A small-molecule ligand and the protein it binds are described below.
Small molecule (SMILES): Nc1nc2[nH]c(CCCCCCC(=O)N[C@@H](CCC(=O)O)C(=O)O)cc2c(=O)[nH]1

Binding-site contacts:
Ligand atom C29 contacts residue ASN107 of chain 1.A at 3.7 Å.
Ligand atom N3 contacts residue VAL140 of chain 1.A at 3.5 Å.
Ligand atom O25 contacts residue MET90 of chain 1.A at 3.6 Å.
Ligand atom N1 contacts residue ILE92 of chain 1.A at 3.7 Å.
Ligand atom N3 contacts residue GLU142 of chain 1.A at 3.8 Å.
Ligand atom N5 contacts residue ARG91 of chain 1.A at 3.0 Å (salt-bridge).
Ligand atom C16 contacts residue PHE89 of chain 1.A at 3.2 Å (hydrophobic).
Ligand atom C12 contacts residue MET90 of chain 1.A at 3.1 Å (hydrophobic).
Ligand atom N3 contacts residue VAL144 of chain 1.A at 3.6 Å.
Ligand atom C22 contacts residue ARG91 of chain 1.A at 3.3 Å.
Ligand atom O10 contacts residue HIS138 of chain 1.A at 3.6 Å.
Ligand atom C21 contacts residue MET90 of chain 1.A at 3.0 Å (hydrophobic).
Ligand atom C26 contacts residue ARG65 of chain 1.A at 3.7 Å.
Ligand atom O24 contacts residue MET90 of chain 1.A at 3.0 Å (h-bond).
Ligand atom O28 contacts residue ILE92 of chain 1.A at 2.8 Å (h-bond).
Ligand atom N11 contacts residue GLU142 of chain 1.A at 2.9 Å (salt-bridge).
Ligand atom C22 contacts residue MET90 of chain 1.A at 3.6 Å (hydrophobic).
Ligand atom C2 contacts residue GLU142 of chain 1.A at 3.7 Å.
Ligand atom O27 contacts residue ARG65 of chain 1.A at 2.8 Å (salt-bridge).
Ligand atom O10 contacts residue ASP145 of chain 1.A at 3.0 Å (salt-bridge).
Ligand atom C4 contacts residue VAL140 of chain 1.A at 3.6 Å (hydrophobic).
Ligand atom C6 contacts residue ARG91 of chain 1.A at 3.8 Å.
Ligand atom C2 contacts residue ALA141 of chain 1.A at 3.5 Å (hydrophobic).
Ligand atom O10 contacts residue VAL144 of chain 1.A at 3.5 Å.
Ligand atom C29 contacts residue PHE89 of chain 1.A at 3.1 Å (hydrophobic).
Ligand atom N11 contacts residue LEU93 of chain 1.A at 3.1 Å (h-bond).
Ligand atom C14 contacts residue MET90 of chain 1.A at 3.6 Å (hydrophobic).
Ligand atom N3 contacts residue ALA141 of chain 1.A at 2.8 Å (h-bond).
Ligand atom C4 contacts residue VAL144 of chain 1.A at 3.6 Å (hydrophobic).
Ligand atom N11 contacts residue VAL98 of chain 1.A at 3.6 Å.
Ligand atom O25 contacts residue ARG91 of chain 1.A at 2.9 Å (salt-bridge).
Ligand atom C23 contacts residue MET90 of chain 1.A at 3.2 Å (hydrophobic).
Ligand atom C21 contacts residue ARG91 of chain 1.A at 3.2 Å.
Ligand atom C15 contacts residue ARG91 of chain 1.A at 3.8 Å.
Ligand atom C12 contacts residue ILE92 of chain 1.A at 3.6 Å (hydrophobic).
Ligand atom N1 contacts residue LEU93 of chain 1.A at 3.0 Å (h-bond).
Ligand atom O28 contacts residue ARG91 of chain 1.A at 3.4 Å.
Ligand atom N11 contacts residue ALA141 of chain 1.A at 3.4 Å (h-bond).
Ligand atom O27 contacts residue ILE92 of chain 1.A at 3.7 Å.
Ligand atom C23 contacts residue ARG91 of chain 1.A at 3.5 Å.

Sequence of chain 1.A:
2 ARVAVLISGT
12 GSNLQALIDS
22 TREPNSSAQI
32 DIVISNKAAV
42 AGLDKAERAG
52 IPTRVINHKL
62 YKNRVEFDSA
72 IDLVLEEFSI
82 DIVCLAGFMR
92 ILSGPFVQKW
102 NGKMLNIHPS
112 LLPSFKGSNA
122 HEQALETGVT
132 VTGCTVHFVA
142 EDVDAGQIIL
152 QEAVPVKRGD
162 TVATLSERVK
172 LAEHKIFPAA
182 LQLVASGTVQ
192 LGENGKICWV